Binding-site contacts:
Ligand atom C5 contacts residue MET173 of chain 1.D at 4.4 Å (hydrophobic).
Ligand atom C8 contacts residue ASP127 of chain 1.D at 3.4 Å.
Ligand atom C3 contacts residue MET173 of chain 1.D at 4.2 Å (hydrophobic).
Ligand atom C8 contacts residue ASP222 of chain 1.D at 4.0 Å.
Ligand atom O5 contacts residue ASN175 of chain 1.D at 2.3 Å (h-bond).
Ligand atom C7 contacts residue SER151 of chain 1.D at 3.6 Å.
Ligand atom O5 contacts residue TRP200 of chain 1.D at 3.6 Å.
Ligand atom N2 contacts residue ASN175 of chain 1.D at 3.0 Å (h-bond).
Ligand atom O7 contacts residue ASN175 of chain 1.D at 2.8 Å (h-bond).
Ligand atom C5 contacts residue VAL198 of chain 1.D at 3.6 Å (hydrophobic).
Ligand atom O5 contacts residue VAL198 of chain 1.D at 3.6 Å.
Ligand atom C8 contacts residue SER151 of chain 1.D at 3.6 Å.
Ligand atom O6 contacts residue ASP222 of chain 1.D at 4.3 Å.
Ligand atom C7 contacts residue ASP127 of chain 1.D at 4.3 Å.
Ligand atom C4 contacts residue ASN175 of chain 1.D at 4.2 Å.
Ligand atom C7 contacts residue VAL198 of chain 1.D at 4.2 Å (hydrophobic).
Ligand atom C3 contacts residue ASN175 of chain 1.D at 3.8 Å.
Ligand atom O7 contacts residue MET173 of chain 1.D at 3.9 Å.
Ligand atom C8 contacts residue VAL198 of chain 1.D at 3.9 Å (hydrophobic).
Ligand atom C5 contacts residue ASN175 of chain 1.D at 3.6 Å.
Ligand atom C1 contacts residue TRP200 of chain 1.D at 4.2 Å (hydrophobic).
Ligand atom C7 contacts residue ASN175 of chain 1.D at 3.1 Å.
Ligand atom O7 contacts residue THR129 of chain 1.D at 4.4 Å.
Ligand atom C1 contacts residue VAL198 of chain 1.D at 4.3 Å (hydrophobic).
Ligand atom O7 contacts residue ASP127 of chain 1.D at 4.3 Å.
Ligand atom C6 contacts residue SER5 of chain 1.F at 4.2 Å.
Ligand atom O6 contacts residue SER5 of chain 1.F at 3.5 Å.
Ligand atom C8 contacts residue VAL221 of chain 1.D at 4.3 Å (hydrophobic).
Ligand atom C1 contacts residue MET173 of chain 1.D at 3.9 Å (hydrophobic).
Ligand atom C6 contacts residue VAL198 of chain 1.D at 3.7 Å (hydrophobic).
Ligand atom N2 contacts residue MET173 of chain 1.D at 4.3 Å.
Ligand atom C2 contacts residue ASN175 of chain 1.D at 2.5 Å.
Ligand atom C8 contacts residue HIS125 of chain 1.D at 3.9 Å.
Ligand atom O7 contacts residue VAL198 of chain 1.D at 4.1 Å.
Ligand atom C8 contacts residue VAL149 of chain 1.D at 3.9 Å (hydrophobic).
Ligand atom O7 contacts residue SER151 of chain 1.D at 2.7 Å (h-bond).
Ligand atom C6 contacts residue ASP222 of chain 1.D at 3.9 Å.
Ligand atom C1 contacts residue ASN175 of chain 1.D at 1.4 Å.
Ligand atom O6 contacts residue TRP200 of chain 1.D at 3.5 Å.
Ligand atom C2 contacts residue MET173 of chain 1.D at 4.3 Å (hydrophobic).

Sequence of chain 1.F:
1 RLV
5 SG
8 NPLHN

Sequence of chain 1.D:
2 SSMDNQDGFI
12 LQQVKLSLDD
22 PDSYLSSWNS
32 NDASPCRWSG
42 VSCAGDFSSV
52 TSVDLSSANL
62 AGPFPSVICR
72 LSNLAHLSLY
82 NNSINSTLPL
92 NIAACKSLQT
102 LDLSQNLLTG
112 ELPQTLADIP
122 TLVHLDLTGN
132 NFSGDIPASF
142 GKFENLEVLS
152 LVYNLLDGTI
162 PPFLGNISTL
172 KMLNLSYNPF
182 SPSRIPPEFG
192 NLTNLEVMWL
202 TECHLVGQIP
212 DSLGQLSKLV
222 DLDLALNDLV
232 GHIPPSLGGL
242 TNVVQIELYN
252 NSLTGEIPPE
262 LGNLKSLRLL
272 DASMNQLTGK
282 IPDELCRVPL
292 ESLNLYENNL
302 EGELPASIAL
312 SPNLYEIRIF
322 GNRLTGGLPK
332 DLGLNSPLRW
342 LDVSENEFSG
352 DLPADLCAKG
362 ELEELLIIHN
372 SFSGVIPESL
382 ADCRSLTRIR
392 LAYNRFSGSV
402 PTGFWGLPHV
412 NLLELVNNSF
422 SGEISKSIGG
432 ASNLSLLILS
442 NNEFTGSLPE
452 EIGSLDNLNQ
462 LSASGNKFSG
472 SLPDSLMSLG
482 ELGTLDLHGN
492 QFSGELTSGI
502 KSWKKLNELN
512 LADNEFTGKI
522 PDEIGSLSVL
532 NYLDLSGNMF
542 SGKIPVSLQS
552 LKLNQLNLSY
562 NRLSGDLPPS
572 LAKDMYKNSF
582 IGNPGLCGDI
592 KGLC

This small molecule binds to this protein.
Small molecule (SMILES): CC(=O)N[C@H]1[C@H](O[C@H]2[C@H](O)[C@@H](NC(C)=O)CO[C@@H]2CO)O[C@H](CO)[C@@H](O[C@@H]2O[C@H](CO)[C@@H](O)[C@H](O)[C@@H]2O)[C@@H]1O